Sequence of chain 1.G:
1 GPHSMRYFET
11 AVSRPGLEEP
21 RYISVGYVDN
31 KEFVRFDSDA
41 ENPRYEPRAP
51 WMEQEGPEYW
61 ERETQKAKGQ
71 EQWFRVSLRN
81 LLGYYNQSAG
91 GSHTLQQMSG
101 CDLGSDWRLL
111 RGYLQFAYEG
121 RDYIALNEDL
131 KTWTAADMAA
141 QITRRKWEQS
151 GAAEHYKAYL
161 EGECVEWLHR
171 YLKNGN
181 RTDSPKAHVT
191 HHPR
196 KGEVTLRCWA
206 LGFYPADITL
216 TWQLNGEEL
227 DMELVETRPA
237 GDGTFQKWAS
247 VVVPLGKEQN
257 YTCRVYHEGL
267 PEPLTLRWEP

Binding-site contacts:
Ligand atom O contacts residue TRP73 of chain 1.G at 2.8 Å (h-bond).
Ligand atom OXT contacts residue TYR84 of chain 1.G at 2.9 Å (h-bond).
Ligand atom N contacts residue TYR171 of chain 1.G at 3.0 Å (h-bond).
Ligand atom O contacts residue LYS66 of chain 1.G at 2.8 Å (salt-bridge).
Ligand atom O contacts residue TRP147 of chain 1.G at 2.9 Å (h-bond).
Ligand atom OD1 contacts residue GLN70 of chain 1.G at 3.3 Å (h-bond).
Ligand atom N contacts residue GLU63 of chain 1.G at 3.0 Å (salt-bridge).
Ligand atom CA contacts residue TYR7 of chain 1.G at 3.5 Å (hydrophobic).
Ligand atom C contacts residue TYR84 of chain 1.G at 3.0 Å (hydrophobic).
Ligand atom CA contacts residue TRP73 of chain 1.G at 3.4 Å (hydrophobic).
Ligand atom O contacts residue TYR159 of chain 1.G at 2.6 Å (h-bond).
Ligand atom NZ contacts residue TRP167 of chain 1.G at 3.3 Å.
Ligand atom ND2 contacts residue GLN70 of chain 1.G at 3.0 Å (h-bond).
Ligand atom N contacts residue TYR7 of chain 1.G at 3.4 Å (h-bond).
Ligand atom CE contacts residue GLU63 of chain 1.G at 3.2 Å.
Ligand atom CG contacts residue GLU63 of chain 1.G at 3.0 Å.
Ligand atom OXT contacts residue ASN80 of chain 1.G at 3.0 Å (h-bond).
Ligand atom O contacts residue TRP147 of chain 1.G at 3.4 Å (h-bond).
Ligand atom O contacts residue TYR7 of chain 1.G at 3.5 Å.
Ligand atom C contacts residue GLN70 of chain 1.G at 3.3 Å.
Ligand atom O contacts residue TYR84 of chain 1.G at 2.4 Å (h-bond).
Ligand atom OD1 contacts residue GLN97 of chain 1.G at 2.9 Å (h-bond).
Ligand atom N contacts residue TYR159 of chain 1.G at 3.3 Å (h-bond).
Ligand atom ND2 contacts residue GLN97 of chain 1.G at 3.3 Å (h-bond).
Ligand atom CD contacts residue GLU63 of chain 1.G at 3.0 Å.
Ligand atom CA contacts residue GLN70 of chain 1.G at 3.2 Å.
Ligand atom N contacts residue TYR156 of chain 1.G at 3.3 Å (h-bond).
Ligand atom CB contacts residue TRP73 of chain 1.G at 3.4 Å (hydrophobic).
Ligand atom CG contacts residue GLU9 of chain 1.G at 3.5 Å.
Ligand atom N contacts residue GLN70 of chain 1.G at 2.6 Å (h-bond).
Ligand atom CZ contacts residue HIS155 of chain 1.G at 3.4 Å.
Ligand atom C contacts residue TYR7 of chain 1.G at 3.4 Å (hydrophobic).
Ligand atom O contacts residue TRP73 of chain 1.G at 3.1 Å (h-bond).
Ligand atom N contacts residue SER77 of chain 1.G at 3.1 Å (h-bond).
Ligand atom CD contacts residue LYS66 of chain 1.G at 3.4 Å.
Ligand atom CG contacts residue GLN70 of chain 1.G at 3.2 Å.
Ligand atom C contacts residue TRP73 of chain 1.G at 3.4 Å (hydrophobic).
Ligand atom CB contacts residue TRP147 of chain 1.G at 3.4 Å (hydrophobic).
Ligand atom CE1 contacts residue HIS155 of chain 1.G at 3.3 Å.
Ligand atom O contacts residue THR143 of chain 1.G at 2.8 Å (h-bond).

The small molecule below binds the protein below.
Small molecule (SMILES): CSCC[C@H](NC(=O)[C@@H](NC(=O)[C@H](C)NC(=O)[C@H](Cc1ccccc1)NC(=O)[C@H](CC(N)=O)NC(=O)[C@H](CO)NC(=O)[C@@H]1CCCN1C(=O)[C@H](C)NC(=O)[C@@H](N)CCCCN)[C@@H](C)O)C(=O)O